Binding-site contacts:
Ligand atom O2 contacts residue PHE102 of chain 1.M at 3.2 Å.
Ligand atom C2 contacts residue TYR133 of chain 1.M at 3.6 Å (hydrophobic).
Ligand atom O4 contacts residue PHE102 of chain 1.M at 4.1 Å.
Ligand atom C8 contacts residue CYS31 of chain 1.N at 3.7 Å (hydrophobic).
Ligand atom N9 contacts residue PHE166 of chain 1.M at 3.8 Å.
Ligand atom CL2 contacts residue PHE134 of chain 1.M at 4.0 Å.
Ligand atom O4 contacts residue HIS193 of chain 1.N at 2.8 Å (h-bond).
Ligand atom C4 contacts residue SER146 of chain 1.M at 3.2 Å.
Ligand atom C3 contacts residue HIS193 of chain 1.N at 3.6 Å.
Ligand atom C7 contacts residue PHE25 of chain 1.N at 4.0 Å (hydrophobic).
Ligand atom C8 contacts residue ALA29 of chain 1.N at 4.1 Å (hydrophobic).
Ligand atom O9B contacts residue ALA29 of chain 1.N at 3.7 Å.
Ligand atom O2 contacts residue SER104 of chain 1.M at 4.2 Å.
Ligand atom C2 contacts residue PHE102 of chain 1.M at 3.7 Å (hydrophobic).
Ligand atom C1 contacts residue SER104 of chain 1.M at 3.1 Å.
Ligand atom O2 contacts residue PHE25 of chain 1.N at 3.5 Å.
Ligand atom C3 contacts residue SER146 of chain 1.M at 4.2 Å.
Ligand atom C5 contacts residue HIS193 of chain 1.N at 3.9 Å.
Ligand atom C7 contacts residue CYS31 of chain 1.N at 4.0 Å (hydrophobic).
Ligand atom C2 contacts residue SER104 of chain 1.M at 3.9 Å.
Ligand atom CL2 contacts residue PHE144 of chain 1.M at 4.0 Å.
Ligand atom C7 contacts residue LEU158 of chain 1.M at 4.0 Å (hydrophobic).
Ligand atom O9A contacts residue PHE166 of chain 1.M at 3.5 Å.
Ligand atom O5 contacts residue VAL170 of chain 1.M at 4.1 Å.
Ligand atom CL1 contacts residue SER104 of chain 1.M at 3.6 Å.
Ligand atom CL1 contacts residue THR93 of chain 1.M at 4.1 Å.
Ligand atom O4 contacts residue SER146 of chain 1.M at 4.0 Å.
Ligand atom C4 contacts residue THR93 of chain 1.M at 4.2 Å.
Ligand atom O9B contacts residue VAL160 of chain 1.M at 3.7 Å.
Ligand atom C4 contacts residue HIS193 of chain 1.N at 3.8 Å.
Ligand atom N2 contacts residue THR93 of chain 1.M at 4.2 Å.
Ligand atom C8 contacts residue PHE25 of chain 1.N at 4.0 Å (hydrophobic).
Ligand atom CL1 contacts residue PHE144 of chain 1.M at 3.7 Å.
Ligand atom O9B contacts residue PHE166 of chain 1.M at 3.9 Å.
Ligand atom C11 contacts residue VAL170 of chain 1.M at 4.0 Å (hydrophobic).
Ligand atom C1 contacts residue TYR133 of chain 1.M at 3.6 Å (hydrophobic).
Ligand atom CL2 contacts residue TYR133 of chain 1.M at 3.1 Å.
Ligand atom O5 contacts residue SER146 of chain 1.M at 3.3 Å.
Ligand atom C7 contacts residue HIS193 of chain 1.N at 3.9 Å.
Ligand atom O2 contacts residue TYR133 of chain 1.M at 2.8 Å (h-bond).

Sequence of chain 1.M:
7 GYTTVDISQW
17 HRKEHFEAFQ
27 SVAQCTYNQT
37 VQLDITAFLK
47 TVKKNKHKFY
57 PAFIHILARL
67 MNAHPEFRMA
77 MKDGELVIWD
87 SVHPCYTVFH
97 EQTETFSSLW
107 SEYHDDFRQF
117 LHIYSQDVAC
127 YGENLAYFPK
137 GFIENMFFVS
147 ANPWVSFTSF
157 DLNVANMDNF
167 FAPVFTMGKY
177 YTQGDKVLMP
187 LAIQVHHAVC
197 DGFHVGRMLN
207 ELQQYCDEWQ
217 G

Sequence of chain 1.N:
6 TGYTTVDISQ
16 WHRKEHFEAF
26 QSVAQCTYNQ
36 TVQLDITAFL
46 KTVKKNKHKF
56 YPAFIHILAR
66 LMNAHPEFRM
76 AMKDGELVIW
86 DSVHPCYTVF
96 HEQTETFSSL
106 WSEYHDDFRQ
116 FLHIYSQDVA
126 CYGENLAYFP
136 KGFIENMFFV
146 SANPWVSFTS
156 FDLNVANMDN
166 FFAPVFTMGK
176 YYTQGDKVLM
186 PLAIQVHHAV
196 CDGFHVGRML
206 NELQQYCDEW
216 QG

A small-molecule ligand and the protein it binds are described below.
Small molecule (SMILES): O=C(N[C@H](CO)[C@H](O)c1ccc([N+](=O)[O-])cc1)C(Cl)Cl